Binding-site contacts:
Ligand atom O7 contacts residue ASN282 of chain 1.C at 4.0 Å.
Ligand atom C7 contacts residue ASN282 of chain 1.C at 3.8 Å.
Ligand atom O5 contacts residue ASN282 of chain 1.C at 2.3 Å (h-bond).
Ligand atom N2 contacts residue GLU281 of chain 1.C at 3.5 Å (salt-bridge).
Ligand atom C1 contacts residue ASN282 of chain 1.C at 1.4 Å.
Ligand atom C8 contacts residue GLU281 of chain 1.C at 3.5 Å.
Ligand atom C5 contacts residue ASN282 of chain 1.C at 3.6 Å.
Ligand atom N2 contacts residue ASN282 of chain 1.C at 3.0 Å (h-bond).
Ligand atom C2 contacts residue ASN282 of chain 1.C at 2.5 Å.
Ligand atom C7 contacts residue GLU281 of chain 1.C at 4.1 Å.
Ligand atom C4 contacts residue ASN282 of chain 1.C at 4.2 Å.
Ligand atom C3 contacts residue ASN282 of chain 1.C at 3.8 Å.

Sequence of chain 1.C:
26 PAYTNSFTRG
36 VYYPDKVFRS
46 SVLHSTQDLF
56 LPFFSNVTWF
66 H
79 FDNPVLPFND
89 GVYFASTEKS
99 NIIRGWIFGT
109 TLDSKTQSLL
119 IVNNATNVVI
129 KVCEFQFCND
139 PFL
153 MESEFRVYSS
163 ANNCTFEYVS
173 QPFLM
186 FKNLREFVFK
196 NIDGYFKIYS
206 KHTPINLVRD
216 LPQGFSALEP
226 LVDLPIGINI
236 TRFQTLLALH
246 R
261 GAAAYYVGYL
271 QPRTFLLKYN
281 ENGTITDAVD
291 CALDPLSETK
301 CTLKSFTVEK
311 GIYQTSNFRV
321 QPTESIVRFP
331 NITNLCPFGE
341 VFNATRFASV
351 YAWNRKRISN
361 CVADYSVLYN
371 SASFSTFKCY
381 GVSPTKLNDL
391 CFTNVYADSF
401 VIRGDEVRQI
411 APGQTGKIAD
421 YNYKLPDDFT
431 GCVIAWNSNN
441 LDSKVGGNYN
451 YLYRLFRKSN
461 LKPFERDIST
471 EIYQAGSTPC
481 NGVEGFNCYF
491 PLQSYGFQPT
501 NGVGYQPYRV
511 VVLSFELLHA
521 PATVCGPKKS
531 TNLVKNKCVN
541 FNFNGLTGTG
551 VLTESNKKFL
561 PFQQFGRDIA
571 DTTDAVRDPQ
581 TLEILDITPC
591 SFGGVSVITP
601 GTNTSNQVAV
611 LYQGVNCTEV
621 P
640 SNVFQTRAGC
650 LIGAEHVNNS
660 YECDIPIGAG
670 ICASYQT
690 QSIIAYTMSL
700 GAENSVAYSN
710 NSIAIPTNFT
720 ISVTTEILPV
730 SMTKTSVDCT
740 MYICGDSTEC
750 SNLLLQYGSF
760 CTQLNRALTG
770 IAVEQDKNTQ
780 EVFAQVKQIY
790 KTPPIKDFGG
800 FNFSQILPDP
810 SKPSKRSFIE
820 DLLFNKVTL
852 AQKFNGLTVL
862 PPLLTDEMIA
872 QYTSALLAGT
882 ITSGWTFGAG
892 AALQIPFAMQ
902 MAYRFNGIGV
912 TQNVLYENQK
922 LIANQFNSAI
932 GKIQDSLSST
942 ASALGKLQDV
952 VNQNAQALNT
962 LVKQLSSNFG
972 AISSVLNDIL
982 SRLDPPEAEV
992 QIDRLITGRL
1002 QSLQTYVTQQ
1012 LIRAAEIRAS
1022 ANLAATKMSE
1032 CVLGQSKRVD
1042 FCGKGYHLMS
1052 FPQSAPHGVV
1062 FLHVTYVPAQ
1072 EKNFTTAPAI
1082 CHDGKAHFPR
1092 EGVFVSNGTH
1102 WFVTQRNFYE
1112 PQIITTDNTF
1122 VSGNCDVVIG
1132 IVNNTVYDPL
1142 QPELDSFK

This small molecule binds to this protein.
Small molecule (SMILES): CC(=O)N[C@@H]1[C@@H](O)[C@H](O)[C@@H](CO)O[C@H]1O